This protein binds this small molecule.
Small molecule (SMILES): N[C@H](CNc1ncc(-c2ccc3c(c2)CC(=O)N3)s1)Cc1ccc(C(F)(F)F)cc1

Binding-site contacts:
Ligand atom N3 contacts residue ASN172 of chain 1.A at 2.8 Å (h-bond).
Ligand atom N4 contacts residue LEU174 of chain 1.A at 3.6 Å.
Ligand atom C20 contacts residue ASN172 of chain 1.A at 3.5 Å.
Ligand atom C5 contacts residue VAL58 of chain 1.A at 3.7 Å (hydrophobic).
Ligand atom O1 contacts residue TYR123 of chain 1.A at 3.3 Å.
Ligand atom C8 contacts residue ALA71 of chain 1.A at 3.3 Å (hydrophobic).
Ligand atom N2 contacts residue ASP185 of chain 1.A at 3.8 Å.
Ligand atom F3 contacts residue PHE328 of chain 1.A at 3.0 Å.
Ligand atom N3 contacts residue ASP185 of chain 1.A at 2.6 Å (salt-bridge).
Ligand atom C15 contacts residue GLU128 of chain 1.A at 3.7 Å.
Ligand atom C3 contacts residue GLU122 of chain 1.A at 3.8 Å.
Ligand atom N4 contacts residue GLU122 of chain 1.A at 3.0 Å (salt-bridge).
Ligand atom C11 contacts residue LYS73 of chain 1.A at 3.8 Å.
Ligand atom C8 contacts residue VAL124 of chain 1.A at 3.7 Å (hydrophobic).
Ligand atom C19 contacts residue PHE328 of chain 1.A at 3.7 Å (hydrophobic).
Ligand atom N1 contacts residue PHE55 of chain 1.A at 3.5 Å.
Ligand atom C16 contacts residue GLU128 of chain 1.A at 3.8 Å.
Ligand atom C11 contacts residue ASP185 of chain 1.A at 3.7 Å.
Ligand atom C10 contacts residue LYS73 of chain 1.A at 3.6 Å.
Ligand atom F2 contacts residue LEU50 of chain 1.A at 3.1 Å.
Ligand atom O1 contacts residue ALA71 of chain 1.A at 3.8 Å.
Ligand atom C7 contacts residue ASN172 of chain 1.A at 3.2 Å.
Ligand atom O1 contacts residue VAL124 of chain 1.A at 2.8 Å (h-bond).
Ligand atom C12 contacts residue PHE55 of chain 1.A at 3.6 Å (hydrophobic).
Ligand atom C18 contacts residue GLU171 of chain 1.A at 3.7 Å.
Ligand atom C3 contacts residue ALA71 of chain 1.A at 3.4 Å (hydrophobic).
Ligand atom N4 contacts residue ALA71 of chain 1.A at 3.1 Å.
Ligand atom N1 contacts residue ASP185 of chain 1.A at 2.8 Å (salt-bridge).
Ligand atom F3 contacts residue GLU128 of chain 1.A at 3.6 Å.
Ligand atom F3 contacts residue LEU174 of chain 1.A at 3.6 Å.
Ligand atom C21 contacts residue LEU174 of chain 1.A at 3.8 Å (hydrophobic).
Ligand atom N2 contacts residue LYS73 of chain 1.A at 2.9 Å (salt-bridge).
Ligand atom C12 contacts residue ASP185 of chain 1.A at 3.5 Å.
Ligand atom C8 contacts residue LEU174 of chain 1.A at 3.5 Å (hydrophobic).
Ligand atom F2 contacts residue GLU128 of chain 1.A at 3.2 Å.
Ligand atom F2 contacts residue PHE328 of chain 1.A at 3.4 Å.
Ligand atom F1 contacts residue LEU50 of chain 1.A at 3.5 Å.
Ligand atom C1 contacts residue THR184 of chain 1.A at 3.8 Å.
Ligand atom C7 contacts residue ASP185 of chain 1.A at 3.4 Å.
Ligand atom C13 contacts residue GLU171 of chain 1.A at 3.0 Å.

Sequence of chain 1.A:
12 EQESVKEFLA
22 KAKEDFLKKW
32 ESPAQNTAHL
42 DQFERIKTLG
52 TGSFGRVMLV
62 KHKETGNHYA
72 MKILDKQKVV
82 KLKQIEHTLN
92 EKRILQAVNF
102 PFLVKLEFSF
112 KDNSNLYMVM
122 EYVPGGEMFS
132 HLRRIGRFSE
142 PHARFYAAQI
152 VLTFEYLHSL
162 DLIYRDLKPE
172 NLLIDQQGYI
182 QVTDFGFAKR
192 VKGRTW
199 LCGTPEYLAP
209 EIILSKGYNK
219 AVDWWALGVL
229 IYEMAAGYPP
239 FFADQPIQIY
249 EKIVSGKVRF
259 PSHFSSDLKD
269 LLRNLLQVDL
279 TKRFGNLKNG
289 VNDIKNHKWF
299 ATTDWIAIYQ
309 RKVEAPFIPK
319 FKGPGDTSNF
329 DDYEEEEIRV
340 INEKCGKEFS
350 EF